Sequence of chain 1.A:
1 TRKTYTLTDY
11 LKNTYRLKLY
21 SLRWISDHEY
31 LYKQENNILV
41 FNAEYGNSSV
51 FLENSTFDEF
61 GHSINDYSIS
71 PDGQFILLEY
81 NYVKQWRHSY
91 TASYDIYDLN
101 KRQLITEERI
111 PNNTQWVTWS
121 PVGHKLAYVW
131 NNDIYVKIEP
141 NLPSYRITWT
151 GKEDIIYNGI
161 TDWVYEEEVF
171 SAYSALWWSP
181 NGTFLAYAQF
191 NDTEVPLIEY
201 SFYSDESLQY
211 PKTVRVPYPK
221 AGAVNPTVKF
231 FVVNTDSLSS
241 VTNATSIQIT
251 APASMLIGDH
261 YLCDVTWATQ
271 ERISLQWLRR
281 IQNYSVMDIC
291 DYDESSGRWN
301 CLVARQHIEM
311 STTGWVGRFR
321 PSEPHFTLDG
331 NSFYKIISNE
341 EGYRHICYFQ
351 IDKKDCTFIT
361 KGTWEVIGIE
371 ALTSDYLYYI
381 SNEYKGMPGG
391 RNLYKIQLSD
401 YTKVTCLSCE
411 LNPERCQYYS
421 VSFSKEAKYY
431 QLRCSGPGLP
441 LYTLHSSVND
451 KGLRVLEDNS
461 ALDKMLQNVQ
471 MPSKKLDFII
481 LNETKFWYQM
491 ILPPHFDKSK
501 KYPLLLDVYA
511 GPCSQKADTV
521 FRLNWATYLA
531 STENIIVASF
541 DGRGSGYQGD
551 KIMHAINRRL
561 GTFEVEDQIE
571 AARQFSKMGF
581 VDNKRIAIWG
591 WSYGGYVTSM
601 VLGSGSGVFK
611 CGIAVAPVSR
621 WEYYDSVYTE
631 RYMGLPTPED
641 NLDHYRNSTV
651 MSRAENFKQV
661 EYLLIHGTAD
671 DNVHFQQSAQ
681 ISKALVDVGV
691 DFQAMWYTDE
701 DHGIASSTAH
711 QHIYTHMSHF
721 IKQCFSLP

A small-molecule ligand and the protein it binds are described below.
Small molecule (SMILES): CC(=O)N[C@H]1[C@H](O[C@H]2[C@H](O)[C@@H](NC(C)=O)CO[C@@H]2CO)O[C@H](CO)[C@@H](O)[C@@H]1O

Binding-site contacts:
Ligand atom C3 contacts residue THR183 of chain 1.A at 4.2 Å.
Ligand atom N2 contacts residue ASN181 of chain 1.A at 2.8 Å (h-bond).
Ligand atom C5 contacts residue ASN181 of chain 1.A at 3.7 Å.
Ligand atom C7 contacts residue THR183 of chain 1.A at 4.4 Å.
Ligand atom C6 contacts residue GLN270 of chain 1.A at 3.9 Å.
Ligand atom C1 contacts residue GLN270 of chain 1.A at 4.0 Å.
Ligand atom C7 contacts residue ASN234 of chain 1.A at 4.1 Å.
Ligand atom O7 contacts residue ASN181 of chain 1.A at 3.1 Å (h-bond).
Ligand atom C2 contacts residue ASN181 of chain 1.A at 2.3 Å.
Ligand atom C1 contacts residue ASN181 of chain 1.A at 1.4 Å.
Ligand atom O5 contacts residue THR183 of chain 1.A at 3.5 Å (h-bond).
Ligand atom C3 contacts residue GLU294 of chain 1.A at 3.7 Å.
Ligand atom O6 contacts residue GLN270 of chain 1.A at 3.6 Å.
Ligand atom C5 contacts residue GLN270 of chain 1.A at 4.3 Å.
Ligand atom N2 contacts residue GLU271 of chain 1.A at 4.3 Å.
Ligand atom C3 contacts residue ASN181 of chain 1.A at 3.8 Å.
Ligand atom C4 contacts residue THR183 of chain 1.A at 4.2 Å.
Ligand atom C2 contacts residue THR183 of chain 1.A at 3.8 Å.
Ligand atom C8 contacts residue ASN234 of chain 1.A at 3.7 Å.
Ligand atom C4 contacts residue GLU294 of chain 1.A at 4.5 Å.
Ligand atom O7 contacts residue THR183 of chain 1.A at 4.1 Å.
Ligand atom O4 contacts residue GLU294 of chain 1.A at 3.9 Å.
Ligand atom C8 contacts residue TYR292 of chain 1.A at 3.4 Å (hydrophobic).
Ligand atom C8 contacts residue PHE184 of chain 1.A at 3.6 Å (hydrophobic).
Ligand atom C7 contacts residue ASN181 of chain 1.A at 3.2 Å.
Ligand atom C1 contacts residue THR183 of chain 1.A at 3.1 Å.
Ligand atom O3 contacts residue GLU294 of chain 1.A at 3.2 Å (salt-bridge).
Ligand atom O5 contacts residue ASN181 of chain 1.A at 2.6 Å (h-bond).
Ligand atom C6 contacts residue GLU271 of chain 1.A at 3.2 Å.
Ligand atom C8 contacts residue ASN181 of chain 1.A at 4.3 Å.
Ligand atom O7 contacts residue ASN234 of chain 1.A at 3.6 Å.
Ligand atom C6 contacts residue THR183 of chain 1.A at 4.4 Å.
Ligand atom O5 contacts residue GLN270 of chain 1.A at 3.4 Å.
Ligand atom C8 contacts residue THR183 of chain 1.A at 4.4 Å.
Ligand atom O6 contacts residue GLU271 of chain 1.A at 2.6 Å (salt-bridge).
Ligand atom C4 contacts residue ASN181 of chain 1.A at 4.3 Å.
Ligand atom N2 contacts residue THR183 of chain 1.A at 3.7 Å.
Ligand atom C5 contacts residue THR183 of chain 1.A at 3.4 Å.